Binding-site contacts:
Ligand atom O12 contacts residue TYR66 of chain 1.B at 3.6 Å.
Ligand atom O9 contacts residue SER131 of chain 1.B at 2.7 Å (h-bond).
Ligand atom C11 contacts residue TYR66 of chain 1.B at 3.3 Å (hydrophobic).
Ligand atom C13 contacts residue TYR66 of chain 1.B at 3.2 Å (hydrophobic).
Ligand atom C10 contacts residue SER131 of chain 1.B at 3.7 Å.
Ligand atom OAP contacts residue ALA107 of chain 1.B at 3.2 Å.
Ligand atom N7 contacts residue THR77 of chain 1.B at 3.5 Å (h-bond).
Ligand atom C8 contacts residue ASP75 of chain 1.B at 3.5 Å.
Ligand atom C13 contacts residue VAL78 of chain 1.B at 3.7 Å (hydrophobic).
Ligand atom C1 contacts residue ASP75 of chain 1.B at 3.8 Å.
Ligand atom C5 contacts residue TYR95 of chain 1.B at 3.7 Å (hydrophobic).
Ligand atom C11 contacts residue ASP75 of chain 1.B at 3.7 Å.
Ligand atom C10 contacts residue TYR66 of chain 1.B at 3.8 Å (hydrophobic).
Ligand atom O6 contacts residue TYR58 of chain 1.B at 3.6 Å.
Ligand atom C4 contacts residue LEU112 of chain 1.B at 3.6 Å (hydrophobic).
Ligand atom O6 contacts residue TRP62 of chain 1.B at 3.1 Å (h-bond).
Ligand atom C21 contacts residue GLY128 of chain 1.B at 3.7 Å.
Ligand atom C1 contacts residue TRP90 of chain 1.B at 3.6 Å (hydrophobic).
Ligand atom OAP contacts residue PHE103 of chain 1.B at 3.7 Å.
Ligand atom O6 contacts residue TYR66 of chain 1.B at 3.8 Å.
Ligand atom O9 contacts residue TYR58 of chain 1.B at 2.6 Å (h-bond).
Ligand atom C20 contacts residue TYR49 of chain 1.B at 3.9 Å (hydrophobic).
Ligand atom C8 contacts residue THR77 of chain 1.B at 3.6 Å.
Ligand atom C18 contacts residue ALA52 of chain 1.B at 3.6 Å (hydrophobic).
Ligand atom N7 contacts residue ASP75 of chain 1.B at 2.8 Å (salt-bridge).
Ligand atom O6 contacts residue LEU112 of chain 1.B at 3.7 Å.
Ligand atom C21 contacts residue CYS81 of chain 1.B at 3.6 Å (hydrophobic).
Ligand atom OAP contacts residue LEU112 of chain 1.B at 3.7 Å.
Ligand atom O9 contacts residue TRP90 of chain 1.B at 3.8 Å.
Ligand atom C10 contacts residue THR77 of chain 1.B at 3.2 Å.
Ligand atom C8 contacts residue TYR58 of chain 1.B at 3.7 Å (hydrophobic).
Ligand atom O12 contacts residue LEU38 of chain 1.B at 3.7 Å.
Ligand atom C5 contacts residue TRP90 of chain 1.B at 3.8 Å (hydrophobic).
Ligand atom C17 contacts residue TYR49 of chain 1.B at 3.8 Å (hydrophobic).
Ligand atom C4 contacts residue ALA107 of chain 1.B at 3.8 Å (hydrophobic).
Ligand atom C10 contacts residue ASP75 of chain 1.B at 3.2 Å.
Ligand atom C8 contacts residue SER131 of chain 1.B at 3.4 Å.
Ligand atom C14 contacts residue TYR66 of chain 1.B at 3.6 Å (hydrophobic).
Ligand atom C17 contacts residue ALA52 of chain 1.B at 3.5 Å (hydrophobic).
Ligand atom C4 contacts residue TYR95 of chain 1.B at 3.4 Å (hydrophobic).

Sequence of chain 1.B:
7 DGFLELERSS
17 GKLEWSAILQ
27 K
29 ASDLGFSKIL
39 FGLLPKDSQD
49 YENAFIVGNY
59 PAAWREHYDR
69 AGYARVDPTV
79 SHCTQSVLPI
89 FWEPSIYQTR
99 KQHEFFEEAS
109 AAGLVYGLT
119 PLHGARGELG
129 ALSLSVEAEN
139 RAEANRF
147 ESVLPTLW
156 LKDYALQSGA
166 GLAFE

A protein and the small-molecule ligand that binds it are described below.
Small molecule (SMILES): CCCCCCCCCC(=O)CC(=O)N[C@H]1CCOC1=O